Sequence of chain 1.C:
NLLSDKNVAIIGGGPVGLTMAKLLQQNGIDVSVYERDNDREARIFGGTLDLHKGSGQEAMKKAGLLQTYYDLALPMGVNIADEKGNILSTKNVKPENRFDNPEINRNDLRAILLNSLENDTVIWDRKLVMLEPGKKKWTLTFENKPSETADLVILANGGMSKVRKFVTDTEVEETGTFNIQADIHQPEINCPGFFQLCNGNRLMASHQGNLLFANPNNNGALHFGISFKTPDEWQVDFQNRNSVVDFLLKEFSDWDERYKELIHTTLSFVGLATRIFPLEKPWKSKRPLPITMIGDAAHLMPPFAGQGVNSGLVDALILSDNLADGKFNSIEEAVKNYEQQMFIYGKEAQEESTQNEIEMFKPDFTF

This small molecule binds to this protein.
Small molecule (SMILES): CN(C)c1ccc(O)c2c1C[C@H]1C[C@H]3[C@H](N(C)C)C(O)=C(C(N)=O)C(=O)[C@@]3(O)C(O)=C1C2=O

Binding-site contacts:
Ligand atom C20 contacts residue PRO328 of chain 1.C at 3.3 Å (hydrophobic).
Ligand atom C17 contacts residue FAD1 of chain 1.N at 3.6 Å.
Ligand atom N7 contacts residue PHE329 of chain 1.C at 3.7 Å.
Ligand atom O2 contacts residue GLY246 of chain 1.C at 3.3 Å.
Ligand atom O6 contacts residue ARG223 of chain 1.C at 3.5 Å (salt-bridge).
Ligand atom O8 contacts residue PHE245 of chain 1.C at 3.7 Å.
Ligand atom O4 contacts residue ALA330 of chain 1.C at 3.6 Å.
Ligand atom N2 contacts residue ALA235 of chain 1.C at 3.7 Å.
Ligand atom O7 contacts residue FAD1 of chain 1.N at 3.2 Å (h-bond).
Ligand atom C11 contacts residue PHE329 of chain 1.C at 3.6 Å (hydrophobic).
Ligand atom O8 contacts residue PHE234 of chain 1.C at 3.5 Å (h-bond).
Ligand atom C19 contacts residue FAD1 of chain 1.N at 3.3 Å.
Ligand atom C15 contacts residue ARG223 of chain 1.C at 3.8 Å.
Ligand atom C6 contacts residue PHE234 of chain 1.C at 3.3 Å (hydrophobic).
Ligand atom C7 contacts residue PRO328 of chain 1.C at 3.7 Å (hydrophobic).
Ligand atom O6 contacts residue FAD1 of chain 1.N at 2.8 Å (h-bond).
Ligand atom C13 contacts residue GLY331 of chain 1.C at 3.8 Å.
Ligand atom O2 contacts residue GLN202 of chain 1.C at 2.9 Å (h-bond).
Ligand atom O8 contacts residue GLY246 of chain 1.C at 3.5 Å (h-bond).
Ligand atom N2 contacts residue ASN236 of chain 1.C at 3.6 Å.
Ligand atom C21 contacts residue PHE234 of chain 1.C at 3.8 Å (hydrophobic).
Ligand atom CN7 contacts residue MET225 of chain 1.C at 3.8 Å (hydrophobic).
Ligand atom CN7 contacts residue PHE392 of chain 1.C at 3.8 Å (hydrophobic).
Ligand atom C4 contacts residue PHE234 of chain 1.C at 3.7 Å (hydrophobic).
Ligand atom C17 contacts residue ARG223 of chain 1.C at 3.8 Å.
Ligand atom C71 contacts residue MET385 of chain 1.C at 3.6 Å (hydrophobic).
Ligand atom C20 contacts residue PHE329 of chain 1.C at 3.4 Å (hydrophobic).
Ligand atom C71 contacts residue PHE329 of chain 1.C at 3.4 Å (hydrophobic).
Ligand atom O1 contacts residue ARG223 of chain 1.C at 3.1 Å (salt-bridge).
Ligand atom N1 contacts residue GLN202 of chain 1.C at 3.9 Å.
Ligand atom O8 contacts residue HIS244 of chain 1.C at 3.2 Å (h-bond).
Ligand atom C8 contacts residue PHE234 of chain 1.C at 3.7 Å (hydrophobic).
Ligand atom O2 contacts residue PHE234 of chain 1.C at 3.8 Å.
Ligand atom C3 contacts residue PHE234 of chain 1.C at 3.5 Å (hydrophobic).
Ligand atom C5 contacts residue PRO328 of chain 1.C at 3.5 Å (hydrophobic).
Ligand atom O4 contacts residue GLY331 of chain 1.C at 3.5 Å (h-bond).
Ligand atom C13 contacts residue ALA330 of chain 1.C at 3.8 Å (hydrophobic).
Ligand atom O5 contacts residue ARG223 of chain 1.C at 3.6 Å (salt-bridge).
Ligand atom C2 contacts residue PHE234 of chain 1.C at 3.6 Å (hydrophobic).
Ligand atom C10 contacts residue PHE329 of chain 1.C at 3.5 Å (hydrophobic).